A small-molecule ligand and the protein it binds are described below.
Small molecule (SMILES): CC(=O)N[C@@H]1[C@@H](O)[C@H](O)[C@@H](CO)O[C@H]1O

Binding-site contacts:
Ligand atom N2 contacts residue ASN67 of chain 1.C at 2.9 Å (h-bond).
Ligand atom C3 contacts residue ASN67 of chain 1.C at 3.8 Å.
Ligand atom C5 contacts residue SER69 of chain 1.C at 3.9 Å.
Ligand atom O6 contacts residue GLU70 of chain 1.C at 4.0 Å.
Ligand atom O5 contacts residue ASN67 of chain 1.C at 2.4 Å (h-bond).
Ligand atom C1 contacts residue GLU70 of chain 1.C at 3.5 Å.
Ligand atom C1 contacts residue ASN67 of chain 1.C at 1.4 Å.
Ligand atom C2 contacts residue GLU70 of chain 1.C at 4.2 Å.
Ligand atom C5 contacts residue ASN67 of chain 1.C at 3.7 Å.
Ligand atom C2 contacts residue ASN67 of chain 1.C at 2.5 Å.
Ligand atom C1 contacts residue SER69 of chain 1.C at 3.9 Å.
Ligand atom C6 contacts residue SER69 of chain 1.C at 4.4 Å.
Ligand atom O5 contacts residue SER69 of chain 1.C at 3.7 Å.
Ligand atom C7 contacts residue ASN67 of chain 1.C at 4.0 Å.
Ligand atom O5 contacts residue GLU70 of chain 1.C at 3.2 Å (salt-bridge).
Ligand atom C4 contacts residue ASN67 of chain 1.C at 4.2 Å.

Sequence of chain 1.C:
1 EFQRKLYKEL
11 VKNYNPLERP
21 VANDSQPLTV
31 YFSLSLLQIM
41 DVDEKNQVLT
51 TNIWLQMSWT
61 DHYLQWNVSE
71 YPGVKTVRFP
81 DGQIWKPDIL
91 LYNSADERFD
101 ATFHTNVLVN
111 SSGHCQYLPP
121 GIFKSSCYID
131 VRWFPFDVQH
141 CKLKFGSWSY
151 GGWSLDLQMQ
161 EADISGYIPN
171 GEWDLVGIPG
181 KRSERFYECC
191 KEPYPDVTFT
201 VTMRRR